Sequence of chain 1.D:
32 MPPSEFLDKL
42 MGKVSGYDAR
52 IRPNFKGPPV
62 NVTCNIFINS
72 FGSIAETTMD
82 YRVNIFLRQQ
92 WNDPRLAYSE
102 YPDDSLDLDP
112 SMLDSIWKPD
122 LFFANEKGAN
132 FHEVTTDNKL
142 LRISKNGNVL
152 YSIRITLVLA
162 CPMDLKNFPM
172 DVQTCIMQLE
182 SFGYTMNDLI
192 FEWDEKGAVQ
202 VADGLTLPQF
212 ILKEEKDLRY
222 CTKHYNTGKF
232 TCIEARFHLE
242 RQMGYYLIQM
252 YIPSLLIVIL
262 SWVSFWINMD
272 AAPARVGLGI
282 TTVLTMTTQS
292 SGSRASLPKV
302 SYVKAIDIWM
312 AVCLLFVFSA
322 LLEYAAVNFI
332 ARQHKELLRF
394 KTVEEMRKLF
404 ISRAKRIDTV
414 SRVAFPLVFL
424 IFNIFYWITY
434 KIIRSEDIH

Sequence of chain 1.C:
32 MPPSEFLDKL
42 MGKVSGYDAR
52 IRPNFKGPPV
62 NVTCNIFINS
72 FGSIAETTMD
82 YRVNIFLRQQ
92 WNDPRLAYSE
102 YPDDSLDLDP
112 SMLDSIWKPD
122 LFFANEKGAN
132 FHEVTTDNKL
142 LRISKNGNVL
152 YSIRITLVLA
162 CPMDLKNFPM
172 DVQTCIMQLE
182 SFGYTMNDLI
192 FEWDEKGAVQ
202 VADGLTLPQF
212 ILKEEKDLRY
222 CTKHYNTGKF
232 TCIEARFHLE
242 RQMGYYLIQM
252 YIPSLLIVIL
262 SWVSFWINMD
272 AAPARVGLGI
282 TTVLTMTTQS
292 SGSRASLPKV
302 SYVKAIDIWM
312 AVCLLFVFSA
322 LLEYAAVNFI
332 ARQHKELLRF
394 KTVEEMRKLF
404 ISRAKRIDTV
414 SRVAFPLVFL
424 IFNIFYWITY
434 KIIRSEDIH

This protein binds this small molecule.
Small molecule (SMILES): NCC(=O)O

Binding-site contacts:
Ligand atom C contacts residue ARG89 of chain 1.D at 3.8 Å.
Ligand atom C contacts residue PHE87 of chain 1.D at 3.7 Å (hydrophobic).
Ligand atom CA contacts residue PHE183 of chain 1.C at 4.0 Å (hydrophobic).
Ligand atom N contacts residue PHE231 of chain 1.C at 4.4 Å.
Ligand atom O contacts residue PHE87 of chain 1.D at 4.4 Å.
Ligand atom CA contacts residue THR228 of chain 1.C at 4.3 Å.
Ligand atom C contacts residue LEU141 of chain 1.D at 4.3 Å (hydrophobic).
Ligand atom O contacts residue SER153 of chain 1.D at 4.3 Å.
Ligand atom O contacts residue THR228 of chain 1.C at 3.2 Å (h-bond).
Ligand atom N contacts residue PHE87 of chain 1.D at 4.1 Å.
Ligand atom OXT contacts residue PHE183 of chain 1.C at 3.9 Å.
Ligand atom OXT contacts residue ARG89 of chain 1.D at 3.7 Å.
Ligand atom OXT contacts residue PHE87 of chain 1.D at 3.2 Å.
Ligand atom N contacts residue LEU141 of chain 1.D at 3.8 Å.
Ligand atom C contacts residue SER153 of chain 1.D at 3.8 Å.
Ligand atom N contacts residue PHE183 of chain 1.C at 3.0 Å (h-bond).
Ligand atom OXT contacts residue SER153 of chain 1.D at 2.6 Å (h-bond).
Ligand atom OXT contacts residue LEU141 of chain 1.D at 4.4 Å.
Ligand atom C contacts residue THR228 of chain 1.C at 4.0 Å.
Ligand atom O contacts residue ARG89 of chain 1.D at 3.0 Å (salt-bridge).
Ligand atom CA contacts residue LEU141 of chain 1.D at 4.3 Å (hydrophobic).
Ligand atom CA contacts residue TYR226 of chain 1.C at 4.3 Å (hydrophobic).
Ligand atom CA contacts residue PHE231 of chain 1.C at 3.9 Å (hydrophobic).
Ligand atom CA contacts residue PHE87 of chain 1.D at 4.0 Å (hydrophobic).